Sequence of chain 13.A:
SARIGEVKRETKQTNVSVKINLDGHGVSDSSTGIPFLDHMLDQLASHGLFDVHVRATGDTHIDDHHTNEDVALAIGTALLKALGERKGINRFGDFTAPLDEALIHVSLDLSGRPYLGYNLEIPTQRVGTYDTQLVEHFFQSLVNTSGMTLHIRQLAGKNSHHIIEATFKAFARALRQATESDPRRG

Sequence of chain 1.A:
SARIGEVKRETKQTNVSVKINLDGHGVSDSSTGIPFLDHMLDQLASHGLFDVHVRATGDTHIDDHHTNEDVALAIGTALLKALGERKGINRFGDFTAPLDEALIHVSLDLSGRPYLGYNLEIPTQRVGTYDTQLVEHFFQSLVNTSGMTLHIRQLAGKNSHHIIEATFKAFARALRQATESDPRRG

This protein binds this small molecule.
Small molecule (SMILES): O=P(O)(O)OC[C@@H](O)[C@@H](O)c1cnc[nH]1

Binding-site contacts:
Ligand atom O2 contacts residue GLN19 of chain 13.A at 3.0 Å (h-bond).
Ligand atom O3 contacts residue GLU171 of chain 11.A at 2.6 Å (salt-bridge).
Ligand atom OP4 contacts residue HIS53 of chain 11.A at 3.1 Å (h-bond).
Ligand atom O3 contacts residue HIS45 of chain 11.A at 3.0 Å.
Ligand atom OP4 contacts residue GLN49 of chain 11.A at 2.9 Å (h-bond).
Ligand atom C6 contacts residue MN1 of chain 13.B at 3.1 Å.
Ligand atom N2 contacts residue IG21 of chain 13.D at 0.4 Å (h-bond).
Ligand atom C5 contacts residue IG21 of chain 13.D at 1.0 Å.
Ligand atom C2 contacts residue EDO1 of chain 13.F at 3.3 Å.
Ligand atom OP5 contacts residue IG21 of chain 13.D at 0.1 Å (h-bond).
Ligand atom OP6 contacts residue HIS53 of chain 11.A at 3.3 Å (h-bond).
Ligand atom OP6 contacts residue LYS175 of chain 11.A at 2.9 Å (salt-bridge).
Ligand atom N1 contacts residue IG21 of chain 13.D at 0.6 Å.
Ligand atom C3 contacts residue EDO1 of chain 13.F at 3.4 Å.
Ligand atom O2 contacts residue IG21 of chain 13.D at 1.9 Å.
Ligand atom O3 contacts residue HIS72 of chain 13.A at 3.4 Å (h-bond).
Ligand atom N2 contacts residue HIS72 of chain 13.A at 3.2 Å (h-bond).
Ligand atom C2 contacts residue IG21 of chain 13.D at 0.5 Å.
Ligand atom C4 contacts residue GLU171 of chain 11.A at 3.5 Å.
Ligand atom C1 contacts residue GLU171 of chain 11.A at 3.2 Å.
Ligand atom C6 contacts residue MN1 of chain 13.C at 3.5 Å.
Ligand atom OP5 contacts residue ARG97 of chain 1.A at 2.8 Å (salt-bridge).
Ligand atom C4 contacts residue MN1 of chain 13.C at 3.1 Å.
Ligand atom C4 contacts residue IG21 of chain 13.D at 0.5 Å.
Ligand atom N2 contacts residue GLU171 of chain 11.A at 3.2 Å (salt-bridge).
Ligand atom O3 contacts residue IG21 of chain 13.D at 0.2 Å (h-bond).
Ligand atom C3 contacts residue IG21 of chain 13.D at 0.3 Å.
Ligand atom O3 contacts residue MN1 of chain 13.C at 2.4 Å.
Ligand atom C3 contacts residue MN1 of chain 13.C at 3.1 Å.
Ligand atom OP6 contacts residue ARG97 of chain 1.A at 2.9 Å (salt-bridge).
Ligand atom OP6 contacts residue IG21 of chain 13.D at 0.1 Å (h-bond).
Ligand atom N1 contacts residue MN1 of chain 13.B at 3.0 Å.
Ligand atom OP1 contacts residue IG21 of chain 13.D at 0.2 Å (h-bond).
Ligand atom C5 contacts residue EDO1 of chain 13.F at 3.5 Å.
Ligand atom P contacts residue IG21 of chain 13.D at 0.1 Å.
Ligand atom C6 contacts residue IG21 of chain 13.D at 0.8 Å.
Ligand atom OP4 contacts residue IG21 of chain 13.D at 0.3 Å (h-bond).
Ligand atom N2 contacts residue MN1 of chain 13.C at 2.4 Å.
Ligand atom C3 contacts residue GLU171 of chain 11.A at 3.3 Å.
Ligand atom C1 contacts residue IG21 of chain 13.D at 0.1 Å.

Sequence of chain 11.A:
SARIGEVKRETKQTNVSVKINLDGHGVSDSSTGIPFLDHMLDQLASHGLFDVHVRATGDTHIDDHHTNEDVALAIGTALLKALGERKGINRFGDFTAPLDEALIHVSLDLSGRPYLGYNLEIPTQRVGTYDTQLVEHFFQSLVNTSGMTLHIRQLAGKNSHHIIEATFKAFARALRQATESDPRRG